Binding-site contacts:
Ligand atom C8 contacts residue THR1089 of chain 1.A at 3.8 Å.
Ligand atom C3 contacts residue THR1089 of chain 1.A at 4.1 Å.
Ligand atom O5 contacts residue HIS1090 of chain 1.A at 4.2 Å.
Ligand atom C7 contacts residue ASN1087 of chain 1.A at 3.7 Å.
Ligand atom C2 contacts residue HIS1090 of chain 1.A at 4.3 Å.
Ligand atom O4 contacts residue HIS1090 of chain 1.A at 3.9 Å.
Ligand atom C3 contacts residue HIS1090 of chain 1.A at 3.6 Å.
Ligand atom N2 contacts residue ASN1087 of chain 1.A at 2.9 Å (h-bond).
Ligand atom C6 contacts residue PHE1092 of chain 1.A at 3.5 Å (hydrophobic).
Ligand atom C1 contacts residue PHE1092 of chain 1.A at 4.4 Å (hydrophobic).
Ligand atom O5 contacts residue PHE1092 of chain 1.A at 3.8 Å.
Ligand atom C4 contacts residue ASN1087 of chain 1.A at 4.2 Å.
Ligand atom C5 contacts residue PHE1092 of chain 1.A at 3.7 Å (hydrophobic).
Ligand atom C1 contacts residue THR1089 of chain 1.A at 3.7 Å.
Ligand atom C5 contacts residue HIS1090 of chain 1.A at 3.7 Å.
Ligand atom C7 contacts residue THR1089 of chain 1.A at 4.3 Å.
Ligand atom C1 contacts residue ASN1087 of chain 1.A at 1.4 Å.
Ligand atom C3 contacts residue ASN1087 of chain 1.A at 3.8 Å.
Ligand atom O5 contacts residue ASN1087 of chain 1.A at 2.4 Å (h-bond).
Ligand atom C2 contacts residue ASN1087 of chain 1.A at 2.4 Å.
Ligand atom C2 contacts residue THR1089 of chain 1.A at 3.9 Å.
Ligand atom C4 contacts residue HIS1090 of chain 1.A at 4.1 Å.
Ligand atom C5 contacts residue ASN1087 of chain 1.A at 3.7 Å.
Ligand atom O3 contacts residue HIS1090 of chain 1.A at 4.4 Å.
Ligand atom O6 contacts residue PHE1092 of chain 1.A at 3.9 Å.
Ligand atom C1 contacts residue HIS1090 of chain 1.A at 3.9 Å.
Ligand atom O7 contacts residue ASN1087 of chain 1.A at 4.1 Å.
Ligand atom N2 contacts residue THR1089 of chain 1.A at 3.3 Å (h-bond).
Ligand atom C8 contacts residue ASN1087 of chain 1.A at 4.1 Å.

Sequence of chain 1.A:
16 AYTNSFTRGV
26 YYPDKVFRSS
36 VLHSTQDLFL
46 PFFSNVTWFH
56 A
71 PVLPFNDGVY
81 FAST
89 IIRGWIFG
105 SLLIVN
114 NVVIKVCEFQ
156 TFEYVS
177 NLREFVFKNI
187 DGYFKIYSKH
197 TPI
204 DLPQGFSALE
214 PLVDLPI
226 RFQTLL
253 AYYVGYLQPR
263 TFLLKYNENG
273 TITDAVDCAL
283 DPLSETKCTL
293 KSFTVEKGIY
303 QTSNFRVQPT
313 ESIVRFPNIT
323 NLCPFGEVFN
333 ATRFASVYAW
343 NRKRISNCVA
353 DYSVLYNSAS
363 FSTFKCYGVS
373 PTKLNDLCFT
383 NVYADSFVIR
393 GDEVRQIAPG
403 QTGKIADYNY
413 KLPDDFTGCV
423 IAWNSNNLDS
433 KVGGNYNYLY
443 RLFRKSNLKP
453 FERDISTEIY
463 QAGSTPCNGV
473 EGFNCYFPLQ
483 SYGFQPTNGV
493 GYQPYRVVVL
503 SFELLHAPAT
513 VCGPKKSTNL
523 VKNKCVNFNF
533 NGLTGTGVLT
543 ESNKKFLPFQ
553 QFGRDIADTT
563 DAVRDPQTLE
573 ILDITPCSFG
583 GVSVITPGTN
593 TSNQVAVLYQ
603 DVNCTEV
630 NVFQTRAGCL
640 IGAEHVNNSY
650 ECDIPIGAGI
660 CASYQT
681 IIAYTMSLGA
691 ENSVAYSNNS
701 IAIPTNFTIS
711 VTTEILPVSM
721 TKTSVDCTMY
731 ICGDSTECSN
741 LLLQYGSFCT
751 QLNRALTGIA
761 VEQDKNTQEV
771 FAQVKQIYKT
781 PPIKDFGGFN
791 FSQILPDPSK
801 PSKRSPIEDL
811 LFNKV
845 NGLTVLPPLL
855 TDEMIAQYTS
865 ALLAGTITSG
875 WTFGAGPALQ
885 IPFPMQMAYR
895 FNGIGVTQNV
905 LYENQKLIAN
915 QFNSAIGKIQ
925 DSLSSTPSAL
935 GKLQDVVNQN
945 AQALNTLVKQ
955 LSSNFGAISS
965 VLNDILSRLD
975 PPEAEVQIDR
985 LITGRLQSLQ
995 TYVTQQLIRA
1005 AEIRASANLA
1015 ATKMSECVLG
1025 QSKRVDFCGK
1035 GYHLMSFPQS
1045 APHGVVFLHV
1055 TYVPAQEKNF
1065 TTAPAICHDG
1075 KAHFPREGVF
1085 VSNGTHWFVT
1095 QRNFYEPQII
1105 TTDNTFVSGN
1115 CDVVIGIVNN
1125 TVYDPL

The small molecule below binds the protein below.
Small molecule (SMILES): CC(=O)N[C@@H]1[C@@H](O)[C@H](O)[C@@H](CO)O[C@H]1O